Sequence of chain 3.A:
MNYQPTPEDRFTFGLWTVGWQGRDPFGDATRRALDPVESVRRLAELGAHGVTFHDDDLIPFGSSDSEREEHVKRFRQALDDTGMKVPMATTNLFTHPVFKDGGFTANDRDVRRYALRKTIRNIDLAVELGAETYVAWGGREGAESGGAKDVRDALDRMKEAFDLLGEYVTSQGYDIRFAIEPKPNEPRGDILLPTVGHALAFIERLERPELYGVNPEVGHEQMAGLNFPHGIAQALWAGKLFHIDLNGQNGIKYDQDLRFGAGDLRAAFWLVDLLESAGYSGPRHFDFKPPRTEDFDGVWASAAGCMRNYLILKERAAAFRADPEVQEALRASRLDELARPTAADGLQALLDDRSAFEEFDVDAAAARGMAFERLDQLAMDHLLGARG

Binding-site contacts:
Ligand atom O4 contacts residue CD1 of chain 1.C at 2.5 Å.
Ligand atom DO6 contacts residue THR90 of chain 1.A at 3.2 Å.
Ligand atom O6 contacts residue TRP137 of chain 1.A at 2.9 Å.
Ligand atom D5 contacts residue HIS54 of chain 1.A at 2.5 Å.
Ligand atom D3 contacts residue ASP287 of chain 1.A at 2.6 Å.
Ligand atom D62 contacts residue THR90 of chain 1.A at 3.0 Å.
Ligand atom D61 contacts residue THR90 of chain 1.A at 3.1 Å.
Ligand atom D62 contacts residue HIS54 of chain 1.A at 2.3 Å.
Ligand atom DO3 contacts residue ASP287 of chain 1.A at 2.9 Å.
Ligand atom DO4 contacts residue ASP245 of chain 1.A at 3.1 Å.
Ligand atom DO3 contacts residue CD1 of chain 1.C at 3.0 Å.
Ligand atom DO6 contacts residue TRP137 of chain 1.A at 2.7 Å.
Ligand atom O4 contacts residue GLU181 of chain 1.A at 2.5 Å (salt-bridge).
Ligand atom DO6 contacts residue VAL135 of chain 1.A at 2.9 Å.
Ligand atom D1 contacts residue TRP137 of chain 1.A at 3.0 Å.
Ligand atom C1 contacts residue HIS54 of chain 1.A at 2.7 Å.
Ligand atom C5 contacts residue HIS54 of chain 1.A at 2.5 Å.
Ligand atom O6 contacts residue VAL135 of chain 1.A at 3.2 Å.
Ligand atom D4 contacts residue GLU181 of chain 1.A at 2.8 Å.
Ligand atom D2 contacts residue TRP137 of chain 1.A at 2.5 Å.
Ligand atom DO4 contacts residue CD1 of chain 1.C at 2.9 Å.
Ligand atom O3 contacts residue CD1 of chain 1.C at 2.4 Å.
Ligand atom D4 contacts residue TRP137 of chain 1.A at 3.0 Å.
Ligand atom D1 contacts residue PHE94 of chain 1.A at 2.9 Å.
Ligand atom DO3 contacts residue GLU217 of chain 1.A at 3.1 Å.
Ligand atom D1 contacts residue HIS54 of chain 1.A at 2.9 Å.
Ligand atom C6 contacts residue HIS54 of chain 1.A at 2.8 Å.
Ligand atom C3 contacts residue CD1 of chain 1.C at 3.2 Å.
Ligand atom O4 contacts residue ASP245 of chain 1.A at 3.1 Å (salt-bridge).
Ligand atom DO1 contacts residue HIS54 of chain 1.A at 3.0 Å.
Ligand atom O5 contacts residue HIS54 of chain 1.A at 1.8 Å.
Ligand atom D61 contacts residue HIS54 of chain 1.A at 3.2 Å.
Ligand atom C4 contacts residue GLU181 of chain 1.A at 3.1 Å.
Ligand atom O3 contacts residue ASP287 of chain 1.A at 2.9 Å (salt-bridge).
Ligand atom O3 contacts residue GLU181 of chain 1.A at 3.0 Å (salt-bridge).
Ligand atom O6 contacts residue GLU181 of chain 1.A at 3.1 Å (salt-bridge).
Ligand atom C3 contacts residue ASP287 of chain 1.A at 3.1 Å.
Ligand atom D5 contacts residue TRP16 of chain 1.A at 3.2 Å.
Ligand atom O1 contacts residue HIS54 of chain 1.A at 2.8 Å.
Ligand atom DO4 contacts residue GLU181 of chain 1.A at 1.7 Å.

Sequence of chain 1.A:
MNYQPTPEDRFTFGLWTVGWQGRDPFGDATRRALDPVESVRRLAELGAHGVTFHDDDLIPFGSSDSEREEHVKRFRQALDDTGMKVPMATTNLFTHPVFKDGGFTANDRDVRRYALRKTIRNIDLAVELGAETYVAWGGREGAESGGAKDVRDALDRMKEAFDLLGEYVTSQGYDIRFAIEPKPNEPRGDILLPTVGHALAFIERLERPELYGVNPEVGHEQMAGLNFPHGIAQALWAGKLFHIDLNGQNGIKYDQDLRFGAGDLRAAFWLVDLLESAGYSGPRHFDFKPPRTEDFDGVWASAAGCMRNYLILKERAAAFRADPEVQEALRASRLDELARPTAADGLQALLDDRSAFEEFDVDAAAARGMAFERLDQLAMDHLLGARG

This protein binds this small molecule.
Small molecule (SMILES): OC[C@H]1O[C@H](O)[C@H](O)[C@@H](O)[C@@H]1O